Binding-site contacts:
Ligand atom O04 contacts residue MN1 of chain 2.D at 1.8 Å.
Ligand atom C09 contacts residue GLU120 of chain 2.A at 3.3 Å.
Ligand atom O04 contacts residue GLU120 of chain 2.A at 2.9 Å (salt-bridge).
Ligand atom O04 contacts residue HIS61 of chain 2.A at 2.5 Å (h-bond).
Ligand atom C08 contacts residue GLU81 of chain 2.A at 4.0 Å.
Ligand atom N03 contacts residue MN1 of chain 2.D at 3.9 Å.
Ligand atom C09 contacts residue MN1 of chain 2.C at 3.0 Å.
Ligand atom O02 contacts residue MN1 of chain 2.C at 2.0 Å.
Ligand atom C01 contacts residue GLU46 of chain 2.A at 3.4 Å.
Ligand atom O02 contacts residue GLU81 of chain 2.A at 2.9 Å (salt-bridge).
Ligand atom C09 contacts residue ASP109 of chain 2.A at 4.1 Å.
Ligand atom C09 contacts residue MN1 of chain 2.D at 2.8 Å.
Ligand atom C10 contacts residue GLU120 of chain 2.A at 3.2 Å.
Ligand atom C22 contacts residue TYR44 of chain 2.A at 3.8 Å (hydrophobic).
Ligand atom C10 contacts residue ILE121 of chain 2.A at 4.0 Å (hydrophobic).
Ligand atom C10 contacts residue MN1 of chain 2.D at 2.6 Å.
Ligand atom C08 contacts residue MN1 of chain 2.C at 3.3 Å.
Ligand atom C10 contacts residue HIS61 of chain 2.A at 3.3 Å.
Ligand atom N03 contacts residue HIS61 of chain 2.A at 4.2 Å.
Ligand atom O03 contacts residue MN1 of chain 2.C at 2.0 Å.
Ligand atom C09 contacts residue GLU81 of chain 2.A at 3.7 Å.
Ligand atom O03 contacts residue GLU81 of chain 2.A at 3.1 Å (salt-bridge).
Ligand atom C09 contacts residue HIS61 of chain 2.A at 3.5 Å.
Ligand atom C04 contacts residue TYR44 of chain 2.A at 3.9 Å (hydrophobic).
Ligand atom O03 contacts residue HIS61 of chain 2.A at 3.2 Å.
Ligand atom N01 contacts residue TYR44 of chain 2.A at 4.2 Å.
Ligand atom O03 contacts residue ASP109 of chain 2.A at 2.7 Å (salt-bridge).
Ligand atom O04 contacts residue ASP109 of chain 2.A at 3.9 Å.
Ligand atom O04 contacts residue GLY122 of chain 2.A at 4.1 Å.
Ligand atom O01 contacts residue TYR44 of chain 2.A at 3.8 Å.
Ligand atom C21 contacts residue TYR44 of chain 2.A at 3.8 Å (hydrophobic).
Ligand atom C07 contacts residue GLU81 of chain 2.A at 3.7 Å.
Ligand atom O03 contacts residue MN1 of chain 2.D at 2.2 Å.
Ligand atom C07 contacts residue MN1 of chain 2.C at 2.9 Å.
Ligand atom O02 contacts residue ASP109 of chain 2.A at 4.1 Å.
Ligand atom O03 contacts residue GLU120 of chain 2.A at 2.9 Å (salt-bridge).
Ligand atom C08 contacts residue MN1 of chain 2.D at 4.2 Å.
Ligand atom C05 contacts residue TYR44 of chain 2.A at 3.9 Å (hydrophobic).
Ligand atom O04 contacts residue ILE121 of chain 2.A at 2.6 Å (h-bond).
Ligand atom O04 contacts residue TYR131 of chain 2.A at 4.2 Å.

This small molecule binds to this protein.
Small molecule (SMILES): COc1cc(CCNC(=O)c2nc(C(C)(C)NC(=O)OCc3ccccc3)[nH]c(=O)c2O)ccn1

Sequence of chain 2.A:
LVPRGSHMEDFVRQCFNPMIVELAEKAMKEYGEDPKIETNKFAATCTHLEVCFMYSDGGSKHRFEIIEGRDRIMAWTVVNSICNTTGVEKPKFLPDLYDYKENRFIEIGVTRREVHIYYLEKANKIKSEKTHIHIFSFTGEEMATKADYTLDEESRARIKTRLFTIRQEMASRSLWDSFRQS